Binding-site contacts:
Ligand atom C6 contacts residue CYS60 of chain 1.B at 4.0 Å (hydrophobic).
Ligand atom C19 contacts residue VAL116 of chain 1.B at 3.9 Å (hydrophobic).
Ligand atom C11 contacts residue VAL116 of chain 1.B at 3.7 Å (hydrophobic).
Ligand atom C19 contacts residue PHE117 of chain 1.B at 4.0 Å (hydrophobic).
Ligand atom C18 contacts residue MET105 of chain 1.B at 3.6 Å (hydrophobic).
Ligand atom C7 contacts residue PHE117 of chain 1.B at 3.6 Å (hydrophobic).
Ligand atom C18 contacts residue SER144 of chain 1.B at 3.8 Å.
Ligand atom C20 contacts residue ILE140 of chain 1.B at 3.7 Å (hydrophobic).
Ligand atom C20 contacts residue VAL116 of chain 1.B at 3.4 Å (hydrophobic).
Ligand atom C21 contacts residue ILE140 of chain 1.B at 3.9 Å (hydrophobic).
Ligand atom C11 contacts residue MET105 of chain 1.B at 4.0 Å (hydrophobic).
Ligand atom N8 contacts residue PHE117 of chain 1.B at 2.7 Å (h-bond).
Ligand atom C26 contacts residue LEU64 of chain 1.B at 3.1 Å (hydrophobic).
Ligand atom C28 contacts residue LEU136 of chain 1.B at 3.9 Å (hydrophobic).
Ligand atom C14 contacts residue VAL116 of chain 1.B at 3.6 Å (hydrophobic).
Ligand atom C14 contacts residue MET105 of chain 1.B at 3.7 Å (hydrophobic).
Ligand atom C16 contacts residue MET105 of chain 1.B at 3.7 Å (hydrophobic).
Ligand atom N1 contacts residue PHE118 of chain 1.B at 3.7 Å.
Ligand atom O13 contacts residue MET105 of chain 1.B at 3.4 Å.
Ligand atom C20 contacts residue MET105 of chain 1.B at 3.6 Å (hydrophobic).
Ligand atom N2 contacts residue PHE118 of chain 1.B at 3.5 Å.
Ligand atom C22 contacts residue HIS63 of chain 1.B at 3.6 Å.
Ligand atom C29 contacts residue ILE137 of chain 1.B at 3.7 Å (hydrophobic).
Ligand atom C22 contacts residue ALA67 of chain 1.B at 3.5 Å (hydrophobic).
Ligand atom C15 contacts residue PHE117 of chain 1.B at 3.2 Å (hydrophobic).
Ligand atom C20 contacts residue SER144 of chain 1.B at 4.0 Å.
Ligand atom C27 contacts residue LEU64 of chain 1.B at 3.6 Å (hydrophobic).
Ligand atom O13 contacts residue ALA108 of chain 1.B at 3.6 Å.
Ligand atom C7 contacts residue VAL116 of chain 1.B at 3.8 Å (hydrophobic).
Ligand atom C18 contacts residue VAL116 of chain 1.B at 3.7 Å (hydrophobic).
Ligand atom C24 contacts residue PHE128 of chain 1.B at 3.7 Å (hydrophobic).
Ligand atom C23 contacts residue PHE128 of chain 1.B at 3.3 Å (hydrophobic).
Ligand atom N8 contacts residue ALA108 of chain 1.B at 4.0 Å.
Ligand atom C10 contacts residue ALA108 of chain 1.B at 3.6 Å (hydrophobic).
Ligand atom C3 contacts residue HIS63 of chain 1.B at 3.7 Å.
Ligand atom C10 contacts residue PHE117 of chain 1.B at 3.4 Å (hydrophobic).
Ligand atom C17 contacts residue MET105 of chain 1.B at 3.4 Å (hydrophobic).
Ligand atom N2 contacts residue HIS63 of chain 1.B at 3.6 Å.
Ligand atom C21 contacts residue PHE141 of chain 1.B at 3.6 Å (hydrophobic).
Ligand atom C30 contacts residue CYS60 of chain 1.B at 3.9 Å (hydrophobic).

A small-molecule ligand and the protein it binds are described below.
Small molecule (SMILES): CCn1c(CCC(=O)Nc2cccc3ccccc23)nnc1CCC1CCCCC1

Sequence of chain 1.B:
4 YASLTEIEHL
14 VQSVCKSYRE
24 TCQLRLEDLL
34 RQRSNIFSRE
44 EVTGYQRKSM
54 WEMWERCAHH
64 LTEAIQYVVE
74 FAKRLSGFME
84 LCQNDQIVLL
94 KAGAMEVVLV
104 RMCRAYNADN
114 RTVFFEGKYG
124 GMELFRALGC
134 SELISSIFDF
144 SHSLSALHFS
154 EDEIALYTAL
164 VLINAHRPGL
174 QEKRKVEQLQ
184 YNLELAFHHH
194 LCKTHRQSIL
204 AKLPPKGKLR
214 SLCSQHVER